Binding-site contacts:
Ligand atom C1 contacts residue ASN689 of chain 1.A at 1.4 Å.
Ligand atom C8 contacts residue GLY1111 of chain 1.A at 4.3 Å.
Ligand atom C2 contacts residue ASN689 of chain 1.A at 2.5 Å.
Ligand atom C1 contacts residue TYR776 of chain 1.D at 4.2 Å (hydrophobic).
Ligand atom N2 contacts residue ASN689 of chain 1.A at 2.9 Å (h-bond).
Ligand atom O7 contacts residue ASN689 of chain 1.A at 3.6 Å.
Ligand atom O5 contacts residue TYR776 of chain 1.D at 3.5 Å.
Ligand atom C3 contacts residue ASN689 of chain 1.A at 3.8 Å.
Ligand atom C8 contacts residue ASN690 of chain 1.A at 4.5 Å.
Ligand atom C7 contacts residue ASN689 of chain 1.A at 3.5 Å.
Ligand atom O5 contacts residue ASN689 of chain 1.A at 2.4 Å (h-bond).
Ligand atom C5 contacts residue ASN689 of chain 1.A at 3.7 Å.
Ligand atom O6 contacts residue TYR776 of chain 1.D at 3.9 Å.
Ligand atom C4 contacts residue ASN689 of chain 1.A at 4.2 Å.

Sequence of chain 1.A:
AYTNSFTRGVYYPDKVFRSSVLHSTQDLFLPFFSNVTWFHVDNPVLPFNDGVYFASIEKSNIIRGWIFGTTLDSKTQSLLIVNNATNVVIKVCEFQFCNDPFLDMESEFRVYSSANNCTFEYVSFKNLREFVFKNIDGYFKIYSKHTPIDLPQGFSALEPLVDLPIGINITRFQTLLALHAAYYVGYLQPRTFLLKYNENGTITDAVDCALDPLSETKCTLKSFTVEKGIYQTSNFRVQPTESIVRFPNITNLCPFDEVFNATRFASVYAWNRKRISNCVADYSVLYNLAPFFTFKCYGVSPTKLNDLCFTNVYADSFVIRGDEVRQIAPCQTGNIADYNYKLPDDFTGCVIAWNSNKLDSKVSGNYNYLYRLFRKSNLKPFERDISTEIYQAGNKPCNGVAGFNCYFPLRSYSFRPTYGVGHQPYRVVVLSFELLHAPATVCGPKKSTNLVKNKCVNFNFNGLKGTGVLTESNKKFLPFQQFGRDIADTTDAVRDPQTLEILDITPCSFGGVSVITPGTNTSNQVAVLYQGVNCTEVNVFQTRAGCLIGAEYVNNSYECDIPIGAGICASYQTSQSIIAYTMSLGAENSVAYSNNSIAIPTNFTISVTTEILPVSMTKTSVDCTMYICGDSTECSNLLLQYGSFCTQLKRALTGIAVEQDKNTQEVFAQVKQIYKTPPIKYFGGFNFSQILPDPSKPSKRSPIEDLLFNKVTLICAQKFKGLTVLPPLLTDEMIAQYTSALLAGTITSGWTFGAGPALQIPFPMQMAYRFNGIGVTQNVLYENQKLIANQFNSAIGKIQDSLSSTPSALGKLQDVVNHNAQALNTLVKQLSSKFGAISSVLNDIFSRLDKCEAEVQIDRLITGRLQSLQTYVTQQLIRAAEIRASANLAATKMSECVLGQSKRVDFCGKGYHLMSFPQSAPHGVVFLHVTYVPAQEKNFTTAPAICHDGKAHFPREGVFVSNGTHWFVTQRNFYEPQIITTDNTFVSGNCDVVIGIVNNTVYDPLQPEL

Sequence of chain 1.D:
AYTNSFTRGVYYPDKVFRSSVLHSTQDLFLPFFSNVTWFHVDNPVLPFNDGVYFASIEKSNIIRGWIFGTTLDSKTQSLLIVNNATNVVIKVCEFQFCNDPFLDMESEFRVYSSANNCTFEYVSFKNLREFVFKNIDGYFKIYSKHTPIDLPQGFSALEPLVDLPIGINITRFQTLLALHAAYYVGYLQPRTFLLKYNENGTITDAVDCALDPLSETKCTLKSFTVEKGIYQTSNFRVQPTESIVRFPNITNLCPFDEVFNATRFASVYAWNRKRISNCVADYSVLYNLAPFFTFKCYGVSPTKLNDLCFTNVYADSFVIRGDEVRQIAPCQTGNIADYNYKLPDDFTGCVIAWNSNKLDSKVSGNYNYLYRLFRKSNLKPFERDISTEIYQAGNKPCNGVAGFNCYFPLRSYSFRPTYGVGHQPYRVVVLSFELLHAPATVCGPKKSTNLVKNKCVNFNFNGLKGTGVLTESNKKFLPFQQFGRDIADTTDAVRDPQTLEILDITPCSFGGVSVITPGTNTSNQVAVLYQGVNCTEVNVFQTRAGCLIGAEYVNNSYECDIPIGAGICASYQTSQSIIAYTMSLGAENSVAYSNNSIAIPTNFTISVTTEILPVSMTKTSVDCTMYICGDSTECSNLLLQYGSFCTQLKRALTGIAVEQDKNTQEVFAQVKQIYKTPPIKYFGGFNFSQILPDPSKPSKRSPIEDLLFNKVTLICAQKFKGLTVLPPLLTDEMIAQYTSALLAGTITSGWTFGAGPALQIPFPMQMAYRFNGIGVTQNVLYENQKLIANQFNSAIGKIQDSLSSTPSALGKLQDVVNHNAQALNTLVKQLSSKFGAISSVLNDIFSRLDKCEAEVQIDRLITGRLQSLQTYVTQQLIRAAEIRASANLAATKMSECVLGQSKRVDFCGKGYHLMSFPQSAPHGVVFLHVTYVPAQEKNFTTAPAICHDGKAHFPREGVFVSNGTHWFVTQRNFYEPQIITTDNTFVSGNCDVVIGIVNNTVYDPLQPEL

This small molecule binds to this protein.
Small molecule (SMILES): CC(=O)N[C@@H]1[C@@H](O)[C@H](O)[C@@H](CO)O[C@H]1O